Binding-site contacts:
Ligand atom F7 contacts residue VAL91 of chain 1.A at 3.3 Å.
Ligand atom O20 contacts residue MET157 of chain 1.A at 4.1 Å.
Ligand atom B17 contacts residue ALA104 of chain 1.A at 3.5 Å.
Ligand atom O20 contacts residue VAL138 of chain 1.A at 3.3 Å.
Ligand atom C4 contacts residue ASN204 of chain 1.A at 3.7 Å.
Ligand atom C16 contacts residue VAL91 of chain 1.A at 3.9 Å (hydrophobic).
Ligand atom C5 contacts residue ASP217 of chain 1.A at 3.7 Å.
Ligand atom C6 contacts residue ASP217 of chain 1.A at 3.9 Å.
Ligand atom O19 contacts residue TYR156 of chain 1.A at 3.5 Å.
Ligand atom B17 contacts residue LEU206 of chain 1.A at 3.9 Å.
Ligand atom C13 contacts residue LEU206 of chain 1.A at 3.7 Å (hydrophobic).
Ligand atom C8 contacts residue ASP217 of chain 1.A at 3.9 Å.
Ligand atom N9 contacts residue ASN204 of chain 1.A at 2.8 Å (h-bond).
Ligand atom C15 contacts residue VAL91 of chain 1.A at 4.1 Å (hydrophobic).
Ligand atom C14 contacts residue PHE369 of chain 1.A at 3.9 Å (hydrophobic).
Ligand atom C12 contacts residue ILE83 of chain 1.A at 3.9 Å (hydrophobic).
Ligand atom C2 contacts residue ALA216 of chain 1.A at 4.0 Å (hydrophobic).
Ligand atom O20 contacts residue MET154 of chain 1.A at 3.5 Å.
Ligand atom C11 contacts residue LEU206 of chain 1.A at 3.5 Å (hydrophobic).
Ligand atom C4 contacts residue ASP203 of chain 1.A at 3.6 Å.
Ligand atom O19 contacts residue MET157 of chain 1.A at 2.7 Å (h-bond).
Ligand atom C6 contacts residue ASN204 of chain 1.A at 3.7 Å.
Ligand atom C12 contacts residue LEU206 of chain 1.A at 3.7 Å (hydrophobic).
Ligand atom O19 contacts residue GLU155 of chain 1.A at 3.6 Å (salt-bridge).
Ligand atom C14 contacts residue ILE83 of chain 1.A at 3.7 Å (hydrophobic).
Ligand atom O10 contacts residue VAL91 of chain 1.A at 3.9 Å.
Ligand atom O20 contacts residue ALA104 of chain 1.A at 3.8 Å.
Ligand atom C8 contacts residue ASN204 of chain 1.A at 3.2 Å.
Ligand atom B17 contacts residue MET157 of chain 1.A at 3.8 Å.
Ligand atom C18 contacts residue ILE83 of chain 1.A at 3.7 Å (hydrophobic).
Ligand atom C18 contacts residue PHE369 of chain 1.A at 3.9 Å (hydrophobic).
Ligand atom C13 contacts residue MET154 of chain 1.A at 3.6 Å (hydrophobic).
Ligand atom C18 contacts residue MET157 of chain 1.A at 3.5 Å (hydrophobic).
Ligand atom O19 contacts residue ALA104 of chain 1.A at 3.6 Å.
Ligand atom C18 contacts residue TYR156 of chain 1.A at 3.8 Å (hydrophobic).
Ligand atom B17 contacts residue GLU155 of chain 1.A at 3.4 Å.
Ligand atom O20 contacts residue GLU155 of chain 1.A at 2.5 Å (salt-bridge).
Ligand atom F7 contacts residue LYS106 of chain 1.A at 3.2 Å.
Ligand atom N9 contacts residue ASP217 of chain 1.A at 2.8 Å (salt-bridge).
Ligand atom C18 contacts residue ALA104 of chain 1.A at 4.0 Å (hydrophobic).

Sequence of chain 1.A:
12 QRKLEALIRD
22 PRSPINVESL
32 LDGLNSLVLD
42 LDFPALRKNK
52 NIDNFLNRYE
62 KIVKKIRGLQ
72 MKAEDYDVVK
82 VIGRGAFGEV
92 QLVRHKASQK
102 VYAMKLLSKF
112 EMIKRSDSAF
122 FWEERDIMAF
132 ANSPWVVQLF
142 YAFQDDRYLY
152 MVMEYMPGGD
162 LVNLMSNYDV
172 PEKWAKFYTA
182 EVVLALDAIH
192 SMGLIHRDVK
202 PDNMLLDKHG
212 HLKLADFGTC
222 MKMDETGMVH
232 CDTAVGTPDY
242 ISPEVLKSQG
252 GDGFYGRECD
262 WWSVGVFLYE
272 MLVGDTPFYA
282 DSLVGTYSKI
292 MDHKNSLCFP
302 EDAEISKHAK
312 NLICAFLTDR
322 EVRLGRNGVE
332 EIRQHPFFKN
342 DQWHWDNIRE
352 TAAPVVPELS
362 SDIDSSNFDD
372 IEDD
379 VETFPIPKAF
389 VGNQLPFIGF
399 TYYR

The protein below binds the small molecule below.
Small molecule (SMILES): NCc1ccc(Oc2ccc3c(c2)B(O)OC3)c(F)c1